Binding-site contacts:
Ligand atom O7 contacts residue ASN15 of chain 1.A at 3.4 Å (h-bond).
Ligand atom C5 contacts residue ASN15 of chain 1.A at 3.5 Å.
Ligand atom C7 contacts residue ASN15 of chain 1.A at 3.2 Å.
Ligand atom C6 contacts residue GLU47 of chain 1.A at 2.8 Å.
Ligand atom C1 contacts residue ASN15 of chain 1.A at 1.4 Å.
Ligand atom C8 contacts residue ASN15 of chain 1.A at 3.8 Å.
Ligand atom O5 contacts residue ASN15 of chain 1.A at 2.1 Å (h-bond).
Ligand atom O5 contacts residue GLU47 of chain 1.A at 3.5 Å (salt-bridge).
Ligand atom C4 contacts residue ASN15 of chain 1.A at 4.1 Å.
Ligand atom C2 contacts residue ASN15 of chain 1.A at 2.5 Å.
Ligand atom C3 contacts residue ASN15 of chain 1.A at 3.8 Å.
Ligand atom O6 contacts residue GLU47 of chain 1.A at 3.3 Å (salt-bridge).
Ligand atom C5 contacts residue GLU47 of chain 1.A at 3.6 Å.
Ligand atom N2 contacts residue ASN15 of chain 1.A at 3.1 Å (h-bond).

The small molecule below binds the protein below.
Small molecule (SMILES): CC(=O)N[C@@H]1[C@@H](O)[C@H](O)[C@@H](CO)O[C@H]1O

Sequence of chain 1.A:
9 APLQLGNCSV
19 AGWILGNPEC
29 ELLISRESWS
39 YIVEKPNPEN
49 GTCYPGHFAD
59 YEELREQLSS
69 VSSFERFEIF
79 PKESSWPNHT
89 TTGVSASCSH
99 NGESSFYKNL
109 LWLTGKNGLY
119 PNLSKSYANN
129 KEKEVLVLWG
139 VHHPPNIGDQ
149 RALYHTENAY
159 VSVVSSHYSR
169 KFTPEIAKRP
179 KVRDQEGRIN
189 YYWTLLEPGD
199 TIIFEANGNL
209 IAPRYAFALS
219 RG